Sequence of chain 1.A:
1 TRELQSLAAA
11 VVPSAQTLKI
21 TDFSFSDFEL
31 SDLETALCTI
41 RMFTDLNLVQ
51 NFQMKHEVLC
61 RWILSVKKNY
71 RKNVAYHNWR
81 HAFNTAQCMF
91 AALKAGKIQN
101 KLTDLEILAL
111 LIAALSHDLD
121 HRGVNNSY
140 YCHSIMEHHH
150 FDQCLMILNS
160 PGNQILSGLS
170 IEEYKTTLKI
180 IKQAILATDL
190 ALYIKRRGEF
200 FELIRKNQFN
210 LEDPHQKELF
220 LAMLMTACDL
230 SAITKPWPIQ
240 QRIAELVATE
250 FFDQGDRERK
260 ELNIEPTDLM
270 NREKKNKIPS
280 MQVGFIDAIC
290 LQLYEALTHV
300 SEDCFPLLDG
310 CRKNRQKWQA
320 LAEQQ

Binding-site contacts:
Ligand atom C27 contacts residue LEU268 of chain 1.A at 3.6 Å (hydrophobic).
Ligand atom C27 contacts residue MET280 of chain 1.A at 3.3 Å (hydrophobic).
Ligand atom C29 contacts residue LEU268 of chain 1.A at 3.8 Å (hydrophobic).
Ligand atom O28 contacts residue VAL246 of chain 1.A at 3.6 Å.
Ligand atom C22 contacts residue LEU268 of chain 1.A at 3.7 Å (hydrophobic).
Ligand atom C25 contacts residue LEU268 of chain 1.A at 3.7 Å (hydrophobic).
Ligand atom C8 contacts residue GLN281 of chain 1.A at 3.5 Å.
Ligand atom C11 contacts residue PHE284 of chain 1.A at 3.5 Å (hydrophobic).
Ligand atom N15 contacts residue LEU268 of chain 1.A at 3.8 Å.
Ligand atom C27 contacts residue GLN281 of chain 1.A at 3.6 Å.
Ligand atom C29 contacts residue PHE251 of chain 1.A at 3.5 Å (hydrophobic).
Ligand atom O28 contacts residue ALA247 of chain 1.A at 3.4 Å.
Ligand atom O20 contacts residue MET280 of chain 1.A at 2.9 Å (h-bond).
Ligand atom C17 contacts residue LEU268 of chain 1.A at 3.7 Å (hydrophobic).
Ligand atom C26 contacts residue ILE277 of chain 1.A at 3.6 Å (hydrophobic).
Ligand atom C24 contacts residue PHE250 of chain 1.A at 3.8 Å (hydrophobic).
Ligand atom C2 contacts residue TYR76 of chain 1.A at 3.1 Å (hydrophobic).
Ligand atom C10 contacts residue PHE250 of chain 1.A at 3.8 Å (hydrophobic).
Ligand atom C26 contacts residue MET280 of chain 1.A at 3.3 Å (hydrophobic).
Ligand atom C5 contacts residue GLN281 of chain 1.A at 3.7 Å.
Ligand atom C1 contacts residue VAL246 of chain 1.A at 3.6 Å (hydrophobic).
Ligand atom N9 contacts residue GLN281 of chain 1.A at 2.5 Å (h-bond).
Ligand atom C13 contacts residue GLN281 of chain 1.A at 3.7 Å.
Ligand atom C13 contacts residue PHE284 of chain 1.A at 3.8 Å (hydrophobic).
Ligand atom C23 contacts residue PHE250 of chain 1.A at 3.8 Å (hydrophobic).
Ligand atom O30 contacts residue ILE277 of chain 1.A at 3.8 Å.
Ligand atom N12 contacts residue PHE284 of chain 1.A at 3.7 Å.
Ligand atom C23 contacts residue LEU268 of chain 1.A at 3.9 Å (hydrophobic).
Ligand atom C16 contacts residue LEU268 of chain 1.A at 3.8 Å (hydrophobic).
Ligand atom C1 contacts residue TYR76 of chain 1.A at 3.9 Å (hydrophobic).
Ligand atom O20 contacts residue LEU268 of chain 1.A at 3.3 Å.
Ligand atom C22 contacts residue GLN281 of chain 1.A at 3.8 Å.
Ligand atom O28 contacts residue PHE250 of chain 1.A at 3.4 Å.
Ligand atom C7 contacts residue PHE284 of chain 1.A at 3.8 Å (hydrophobic).
Ligand atom C26 contacts residue LEU268 of chain 1.A at 3.5 Å (hydrophobic).
Ligand atom C24 contacts residue LEU268 of chain 1.A at 3.9 Å (hydrophobic).
Ligand atom C23 contacts residue VAL246 of chain 1.A at 3.8 Å (hydrophobic).
Ligand atom C29 contacts residue ALA247 of chain 1.A at 3.3 Å (hydrophobic).
Ligand atom C18 contacts residue SER127 of chain 1.A at 3.1 Å.
Ligand atom C8 contacts residue PHE284 of chain 1.A at 3.7 Å (hydrophobic).

A small-molecule ligand and the protein it binds are described below.
Small molecule (SMILES): CN1CC(=O)N2[C@H](c3ccc4c(c3)OCO4)c3[nH]c4ccccc4c3C[C@@H]2C1=O